Sequence of chain 24.B:
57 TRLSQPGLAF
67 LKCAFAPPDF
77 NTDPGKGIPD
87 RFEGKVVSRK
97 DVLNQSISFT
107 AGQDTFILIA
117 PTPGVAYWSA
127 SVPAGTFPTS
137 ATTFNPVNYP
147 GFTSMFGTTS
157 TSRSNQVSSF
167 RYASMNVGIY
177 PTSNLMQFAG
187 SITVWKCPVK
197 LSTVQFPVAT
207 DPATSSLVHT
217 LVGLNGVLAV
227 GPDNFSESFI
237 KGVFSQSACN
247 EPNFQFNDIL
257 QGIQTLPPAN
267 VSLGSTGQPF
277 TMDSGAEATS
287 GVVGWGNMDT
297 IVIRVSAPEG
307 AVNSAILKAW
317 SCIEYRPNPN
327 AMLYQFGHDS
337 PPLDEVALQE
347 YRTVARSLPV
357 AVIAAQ

This small molecule binds to this protein.
Small molecule (SMILES): CC(C)[C@H](NC(=O)[C@H](CCCN=C(N)N)NC(=O)[C@@H](N)CCC(=O)O)C(=O)N[C@H](C=O)CCCCN

Binding-site contacts:
Ligand atom CG2 contacts residue PHE76 of chain 24.B at 3.8 Å (hydrophobic).